Sequence of chain 1.C:
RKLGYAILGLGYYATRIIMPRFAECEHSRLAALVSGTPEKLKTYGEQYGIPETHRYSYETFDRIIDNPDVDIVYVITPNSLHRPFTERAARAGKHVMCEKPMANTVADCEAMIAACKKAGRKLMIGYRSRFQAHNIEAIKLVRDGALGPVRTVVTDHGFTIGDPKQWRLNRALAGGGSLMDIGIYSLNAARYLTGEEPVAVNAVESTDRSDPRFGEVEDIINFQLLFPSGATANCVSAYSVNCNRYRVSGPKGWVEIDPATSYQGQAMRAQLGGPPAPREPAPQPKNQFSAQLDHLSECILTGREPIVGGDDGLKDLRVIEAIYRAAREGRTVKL

Binding-site contacts:
Ligand atom C1 contacts residue PHE163 of chain 1.C at 3.5 Å (hydrophobic).
Ligand atom O2 contacts residue LYS104 of chain 1.C at 3.1 Å (salt-bridge).
Ligand atom C5 contacts residue TYR267 of chain 1.C at 3.7 Å (hydrophobic).
Ligand atom O5 contacts residue TYR189 of chain 1.C at 3.2 Å (h-bond).
Ligand atom O6 contacts residue ASN248 of chain 1.C at 2.9 Å (h-bond).
Ligand atom O3 contacts residue PHE163 of chain 1.C at 3.5 Å.
Ligand atom O3 contacts residue ARG172 of chain 1.C at 3.6 Å.
Ligand atom O4 contacts residue SER266 of chain 1.C at 4.1 Å.
Ligand atom C6 contacts residue ARG132 of chain 1.C at 3.7 Å.
Ligand atom O5 contacts residue ARG132 of chain 1.C at 3.8 Å.
Ligand atom O6 contacts residue ARG132 of chain 1.C at 4.1 Å.
Ligand atom C3 contacts residue ARG172 of chain 1.C at 4.0 Å.
Ligand atom C6 contacts residue ASN248 of chain 1.C at 4.0 Å.
Ligand atom C6 contacts residue GLY162 of chain 1.C at 4.0 Å.
Ligand atom C1 contacts residue TYR189 of chain 1.C at 3.4 Å (hydrophobic).
Ligand atom C4 contacts residue PHE163 of chain 1.C at 4.1 Å (hydrophobic).
Ligand atom O1 contacts residue ASP185 of chain 1.C at 3.9 Å.
Ligand atom O2 contacts residue ARG172 of chain 1.C at 3.0 Å (salt-bridge).
Ligand atom O6 contacts residue PRO263 of chain 1.C at 3.8 Å.
Ligand atom O6 contacts residue ASN248 of chain 1.C at 4.0 Å.
Ligand atom O5 contacts residue NDP1 of chain 1.O at 3.8 Å.
Ligand atom O2 contacts residue ASP185 of chain 1.C at 2.7 Å (salt-bridge).
Ligand atom O6 contacts residue ILE186 of chain 1.C at 3.7 Å.
Ligand atom C2 contacts residue NDP1 of chain 1.O at 4.1 Å.
Ligand atom O2 contacts residue NDP1 of chain 1.O at 3.5 Å.
Ligand atom O1 contacts residue LYS104 of chain 1.C at 2.5 Å (salt-bridge).
Ligand atom O3 contacts residue ASP185 of chain 1.C at 2.8 Å (salt-bridge).
Ligand atom C2 contacts residue ASP185 of chain 1.C at 3.5 Å.
Ligand atom C1 contacts residue NDP1 of chain 1.O at 3.3 Å.
Ligand atom C6 contacts residue SER266 of chain 1.C at 3.8 Å.
Ligand atom C1 contacts residue LYS104 of chain 1.C at 3.5 Å.
Ligand atom C3 contacts residue ASP185 of chain 1.C at 3.7 Å.
Ligand atom O1 contacts residue NDP1 of chain 1.O at 3.1 Å.
Ligand atom C6 contacts residue TYR267 of chain 1.C at 3.9 Å (hydrophobic).
Ligand atom C2 contacts residue LYS104 of chain 1.C at 3.5 Å.
Ligand atom O5 contacts residue PHE163 of chain 1.C at 3.2 Å.
Ligand atom C6 contacts residue PHE163 of chain 1.C at 4.0 Å (hydrophobic).
Ligand atom C6 contacts residue PRO263 of chain 1.C at 3.8 Å (hydrophobic).
Ligand atom O1 contacts residue TYR189 of chain 1.C at 2.5 Å (h-bond).
Ligand atom C2 contacts residue PHE163 of chain 1.C at 3.8 Å (hydrophobic).

The protein below binds the small molecule below.
Small molecule (SMILES): OC[C@H]1O[C@H](O[C@H]2[C@H](O)[C@@H](O)[C@@H](O[C@H]3[C@H](O)[C@@H](O)[C@H](O)O[C@@H]3CO)O[C@@H]2CO)[C@H](O)[C@@H](O)[C@@H]1O